Sequence of chain 1.B:
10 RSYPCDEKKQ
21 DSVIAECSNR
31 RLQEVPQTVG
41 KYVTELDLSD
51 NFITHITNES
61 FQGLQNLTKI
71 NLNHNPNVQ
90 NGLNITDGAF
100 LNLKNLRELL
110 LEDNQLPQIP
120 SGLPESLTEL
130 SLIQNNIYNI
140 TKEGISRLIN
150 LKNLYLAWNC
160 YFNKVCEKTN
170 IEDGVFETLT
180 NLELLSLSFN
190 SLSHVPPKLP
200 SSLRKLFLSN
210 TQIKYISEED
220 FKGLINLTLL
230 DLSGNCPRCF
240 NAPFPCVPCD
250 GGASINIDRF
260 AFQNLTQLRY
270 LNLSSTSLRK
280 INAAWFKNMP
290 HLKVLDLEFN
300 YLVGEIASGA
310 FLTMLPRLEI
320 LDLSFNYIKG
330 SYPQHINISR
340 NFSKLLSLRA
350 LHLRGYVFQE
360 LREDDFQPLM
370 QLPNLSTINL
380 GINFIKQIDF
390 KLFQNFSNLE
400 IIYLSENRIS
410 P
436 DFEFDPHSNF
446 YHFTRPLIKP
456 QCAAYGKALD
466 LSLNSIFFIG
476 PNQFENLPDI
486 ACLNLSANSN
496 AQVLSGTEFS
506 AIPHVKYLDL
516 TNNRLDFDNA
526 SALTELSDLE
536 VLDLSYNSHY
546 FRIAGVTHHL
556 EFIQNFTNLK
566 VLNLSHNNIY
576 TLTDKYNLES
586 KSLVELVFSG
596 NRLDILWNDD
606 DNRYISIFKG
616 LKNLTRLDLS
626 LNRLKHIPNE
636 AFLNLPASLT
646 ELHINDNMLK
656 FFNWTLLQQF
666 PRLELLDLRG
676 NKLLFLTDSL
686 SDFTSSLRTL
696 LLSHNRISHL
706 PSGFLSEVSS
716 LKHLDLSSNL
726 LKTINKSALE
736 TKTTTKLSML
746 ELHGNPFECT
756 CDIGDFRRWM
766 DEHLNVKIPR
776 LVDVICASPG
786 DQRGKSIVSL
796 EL

Sequence of chain 1.A:
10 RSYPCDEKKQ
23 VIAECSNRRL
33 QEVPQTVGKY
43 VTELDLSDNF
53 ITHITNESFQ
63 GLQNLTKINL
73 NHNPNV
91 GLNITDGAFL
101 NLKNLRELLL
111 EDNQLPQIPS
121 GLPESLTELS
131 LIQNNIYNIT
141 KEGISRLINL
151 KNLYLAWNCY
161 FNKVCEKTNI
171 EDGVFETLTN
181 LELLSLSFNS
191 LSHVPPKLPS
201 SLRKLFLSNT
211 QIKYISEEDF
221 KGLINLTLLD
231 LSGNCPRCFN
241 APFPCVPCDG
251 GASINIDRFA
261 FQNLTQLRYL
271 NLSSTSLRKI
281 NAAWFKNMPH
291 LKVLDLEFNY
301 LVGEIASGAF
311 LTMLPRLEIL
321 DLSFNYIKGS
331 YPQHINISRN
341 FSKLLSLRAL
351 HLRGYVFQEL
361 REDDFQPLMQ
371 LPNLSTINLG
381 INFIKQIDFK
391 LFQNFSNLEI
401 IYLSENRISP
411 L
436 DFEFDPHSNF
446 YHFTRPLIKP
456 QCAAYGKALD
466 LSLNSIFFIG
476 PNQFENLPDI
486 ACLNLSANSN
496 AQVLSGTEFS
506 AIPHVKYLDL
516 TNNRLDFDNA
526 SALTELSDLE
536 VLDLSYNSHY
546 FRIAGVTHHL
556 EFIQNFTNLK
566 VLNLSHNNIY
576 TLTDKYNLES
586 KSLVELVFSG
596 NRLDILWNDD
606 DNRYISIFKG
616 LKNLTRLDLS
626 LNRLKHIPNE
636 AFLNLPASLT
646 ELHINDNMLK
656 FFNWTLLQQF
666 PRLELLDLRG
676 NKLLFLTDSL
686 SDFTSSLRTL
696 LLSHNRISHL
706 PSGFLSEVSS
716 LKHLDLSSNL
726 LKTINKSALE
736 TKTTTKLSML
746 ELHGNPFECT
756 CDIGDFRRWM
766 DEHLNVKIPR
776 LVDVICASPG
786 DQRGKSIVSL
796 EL

The protein below binds the small molecule below.
Small molecule (SMILES): O=c1ccn([C@@H]2O[C@H](CO)[C@@H](O)[C@H]2O)c(=O)[nH]1

Binding-site contacts:
Ligand atom O2 contacts residue ASP523 of chain 1.A at 3.5 Å.
Ligand atom C3' contacts residue THR552 of chain 1.A at 3.9 Å.
Ligand atom O3' contacts residue GLY329 of chain 1.B at 3.9 Å.
Ligand atom C6 contacts residue TYR331 of chain 1.B at 3.6 Å (hydrophobic).
Ligand atom C4 contacts residue VAL498 of chain 1.A at 4.0 Å (hydrophobic).
Ligand atom N3 contacts residue PHE383 of chain 1.B at 3.6 Å.
Ligand atom N3 contacts residue VAL498 of chain 1.A at 4.0 Å.
Ligand atom O5' contacts residue VAL551 of chain 1.A at 3.4 Å.
Ligand atom C4 contacts residue ARG407 of chain 1.B at 3.7 Å.
Ligand atom O2' contacts residue SER330 of chain 1.B at 4.0 Å.
Ligand atom O2 contacts residue ASP521 of chain 1.A at 3.6 Å.
Ligand atom O4' contacts residue PHE383 of chain 1.B at 3.7 Å.
Ligand atom C5 contacts residue TYR331 of chain 1.B at 3.5 Å (hydrophobic).
Ligand atom C5 contacts residue PHE383 of chain 1.B at 3.8 Å (hydrophobic).
Ligand atom O3' contacts residue LYS328 of chain 1.B at 3.9 Å.
Ligand atom O5' contacts residue PHE383 of chain 1.B at 3.8 Å.
Ligand atom C5' contacts residue TYR326 of chain 1.B at 3.5 Å (hydrophobic).
Ligand atom O2 contacts residue THR552 of chain 1.A at 3.6 Å (h-bond).
Ligand atom C2 contacts residue ASP523 of chain 1.A at 3.8 Å.
Ligand atom C4' contacts residue TYR326 of chain 1.B at 4.0 Å (hydrophobic).
Ligand atom N1 contacts residue PHE383 of chain 1.B at 3.8 Å.
Ligand atom C4 contacts residue PHE383 of chain 1.B at 3.5 Å (hydrophobic).
Ligand atom C6 contacts residue VAL356 of chain 1.B at 3.8 Å (hydrophobic).
Ligand atom C1' contacts residue VAL356 of chain 1.B at 3.9 Å (hydrophobic).
Ligand atom C2 contacts residue ASP521 of chain 1.A at 3.7 Å.
Ligand atom C4 contacts residue ASP521 of chain 1.A at 3.6 Å.
Ligand atom N3 contacts residue ASP521 of chain 1.A at 2.8 Å (salt-bridge).
Ligand atom C5' contacts residue THR552 of chain 1.A at 3.7 Å.
Ligand atom O4 contacts residue PHE383 of chain 1.B at 3.5 Å.
Ligand atom C6 contacts residue PHE383 of chain 1.B at 3.9 Å (hydrophobic).
Ligand atom O4 contacts residue VAL498 of chain 1.A at 3.6 Å.
Ligand atom O4 contacts residue ARG407 of chain 1.B at 2.7 Å (salt-bridge).
Ligand atom C2' contacts residue ASP523 of chain 1.A at 3.5 Å.
Ligand atom O4 contacts residue ASP521 of chain 1.A at 3.5 Å (salt-bridge).
Ligand atom C2 contacts residue PHE383 of chain 1.B at 3.5 Å (hydrophobic).
Ligand atom O4' contacts residue VAL356 of chain 1.B at 4.0 Å.
Ligand atom O2' contacts residue GLY329 of chain 1.B at 3.5 Å.
Ligand atom C3' contacts residue ASP523 of chain 1.A at 3.9 Å.
Ligand atom O5' contacts residue THR552 of chain 1.A at 3.2 Å (h-bond).
Ligand atom O2 contacts residue PHE383 of chain 1.B at 3.5 Å.